Binding-site contacts:
Ligand atom C2 contacts residue THR138 of chain 1.D at 3.5 Å.
Ligand atom C8 contacts residue HIS37 of chain 1.D at 3.4 Å.
Ligand atom C8 contacts residue ARG110 of chain 1.D at 3.2 Å.
Ligand atom C5 contacts residue ARG110 of chain 1.D at 3.7 Å.
Ligand atom N6 contacts residue VAL145 of chain 1.D at 3.2 Å (h-bond).
Ligand atom O4' contacts residue HIS37 of chain 1.D at 3.4 Å.
Ligand atom C2 contacts residue ILE40 of chain 1.D at 3.7 Å (hydrophobic).
Ligand atom O2G contacts residue ARG110 of chain 1.D at 3.4 Å (salt-bridge).
Ligand atom O5' contacts residue HIS37 of chain 1.D at 3.0 Å (h-bond).
Ligand atom N7 contacts residue VAL145 of chain 1.D at 3.4 Å (h-bond).
Ligand atom PG contacts residue SER148 of chain 1.D at 3.8 Å.
Ligand atom O3' contacts residue LYS107 of chain 1.D at 3.7 Å.
Ligand atom C5' contacts residue PRO27 of chain 1.D at 3.6 Å (hydrophobic).
Ligand atom O2A contacts residue SER29 of chain 1.D at 3.5 Å (h-bond).
Ligand atom O3G contacts residue SER147 of chain 1.D at 3.8 Å.
Ligand atom O1B contacts residue HIS37 of chain 1.D at 2.9 Å (h-bond).
Ligand atom C5' contacts residue GLY28 of chain 1.D at 3.8 Å.
Ligand atom O3B contacts residue SER146 of chain 1.D at 3.3 Å.
Ligand atom O2B contacts residue ARG110 of chain 1.D at 3.4 Å (salt-bridge).
Ligand atom O2' contacts residue GLY108 of chain 1.D at 3.0 Å (h-bond).
Ligand atom PA contacts residue MG1 of chain 1.K at 3.4 Å.
Ligand atom N1 contacts residue THR138 of chain 1.D at 3.0 Å (h-bond).
Ligand atom O3B contacts residue SER147 of chain 1.D at 3.2 Å (h-bond).
Ligand atom N6 contacts residue GLY36 of chain 1.D at 3.4 Å.
Ligand atom O1A contacts residue HIS37 of chain 1.D at 3.6 Å (h-bond).
Ligand atom C5' contacts residue HIS37 of chain 1.D at 3.5 Å.
Ligand atom C6 contacts residue GLY36 of chain 1.D at 3.6 Å.
Ligand atom O1B contacts residue SER147 of chain 1.D at 3.2 Å (h-bond).
Ligand atom N7 contacts residue ARG110 of chain 1.D at 3.0 Å (salt-bridge).
Ligand atom N3 contacts residue ILE40 of chain 1.D at 3.5 Å.
Ligand atom O1G contacts residue MG1 of chain 1.K at 2.8 Å.
Ligand atom O2A contacts residue GLY28 of chain 1.D at 3.7 Å.
Ligand atom C3A contacts residue MG1 of chain 1.K at 3.0 Å.
Ligand atom N6 contacts residue TYR142 of chain 1.D at 3.0 Å (h-bond).
Ligand atom PA contacts residue HIS37 of chain 1.D at 3.8 Å.
Ligand atom O2A contacts residue MG1 of chain 1.K at 2.5 Å.
Ligand atom O1A contacts residue PHE30 of chain 1.D at 2.8 Å (h-bond).
Ligand atom N3 contacts residue GLY108 of chain 1.D at 3.5 Å.
Ligand atom O1A contacts residue SER29 of chain 1.D at 3.2 Å (h-bond).
Ligand atom O3G contacts residue SER148 of chain 1.D at 2.6 Å (h-bond).

Sequence of chain 1.D:
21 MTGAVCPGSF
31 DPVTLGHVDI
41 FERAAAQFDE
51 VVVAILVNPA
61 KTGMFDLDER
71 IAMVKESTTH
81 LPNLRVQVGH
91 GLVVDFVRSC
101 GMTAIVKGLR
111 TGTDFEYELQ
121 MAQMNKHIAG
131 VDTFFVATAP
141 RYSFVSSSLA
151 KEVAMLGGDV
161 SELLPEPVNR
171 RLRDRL

A small-molecule ligand and the protein it binds are described below.
Small molecule (SMILES): Nc1ncnc2c1ncn2[C@@H]1O[C@H](CO[P](=O)(O)C[P](=O)(O)OP(=O)(O)O)[C@@H](O)[C@H]1O